Binding-site contacts:
Ligand atom O5 contacts residue ASN154 of chain 16.C at 2.4 Å (h-bond).
Ligand atom C1 contacts residue SER157 of chain 16.C at 3.9 Å.
Ligand atom C1 contacts residue ASN154 of chain 16.C at 1.4 Å.
Ligand atom O5 contacts residue SER157 of chain 16.C at 3.8 Å.
Ligand atom N2 contacts residue ASN154 of chain 16.C at 2.9 Å (h-bond).
Ligand atom C4 contacts residue ASN154 of chain 16.C at 4.2 Å.
Ligand atom C5 contacts residue ASN154 of chain 16.C at 3.7 Å.
Ligand atom C3 contacts residue ASN154 of chain 16.C at 3.8 Å.
Ligand atom C8 contacts residue ASN154 of chain 16.C at 4.2 Å.
Ligand atom C7 contacts residue ASN154 of chain 16.C at 4.0 Å.
Ligand atom C2 contacts residue ASN154 of chain 16.C at 2.4 Å.

A small-molecule ligand and the protein it binds are described below.
Small molecule (SMILES): CC(=O)N[C@@H]1[C@@H](O)[C@H](O)[C@@H](CO)O[C@H]1O

Sequence of chain 16.C:
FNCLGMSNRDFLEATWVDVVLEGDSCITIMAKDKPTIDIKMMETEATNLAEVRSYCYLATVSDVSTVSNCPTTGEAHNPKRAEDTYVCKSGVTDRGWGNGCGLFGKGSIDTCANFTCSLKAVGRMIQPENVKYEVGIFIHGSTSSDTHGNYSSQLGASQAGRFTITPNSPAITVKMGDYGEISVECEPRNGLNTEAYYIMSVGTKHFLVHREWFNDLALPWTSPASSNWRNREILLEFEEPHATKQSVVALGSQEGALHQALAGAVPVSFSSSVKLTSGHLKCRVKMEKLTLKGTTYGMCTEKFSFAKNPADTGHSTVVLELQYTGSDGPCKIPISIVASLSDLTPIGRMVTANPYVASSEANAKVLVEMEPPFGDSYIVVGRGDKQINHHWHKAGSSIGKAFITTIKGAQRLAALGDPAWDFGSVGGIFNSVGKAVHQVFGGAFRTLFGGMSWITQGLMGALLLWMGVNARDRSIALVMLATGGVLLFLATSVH